This protein binds this small molecule.
Small molecule (SMILES): CC(=O)N[C@@H]1[C@@H](O)[C@H](O)[C@@H](CO)O[C@H]1O

Sequence of chain 1.C:
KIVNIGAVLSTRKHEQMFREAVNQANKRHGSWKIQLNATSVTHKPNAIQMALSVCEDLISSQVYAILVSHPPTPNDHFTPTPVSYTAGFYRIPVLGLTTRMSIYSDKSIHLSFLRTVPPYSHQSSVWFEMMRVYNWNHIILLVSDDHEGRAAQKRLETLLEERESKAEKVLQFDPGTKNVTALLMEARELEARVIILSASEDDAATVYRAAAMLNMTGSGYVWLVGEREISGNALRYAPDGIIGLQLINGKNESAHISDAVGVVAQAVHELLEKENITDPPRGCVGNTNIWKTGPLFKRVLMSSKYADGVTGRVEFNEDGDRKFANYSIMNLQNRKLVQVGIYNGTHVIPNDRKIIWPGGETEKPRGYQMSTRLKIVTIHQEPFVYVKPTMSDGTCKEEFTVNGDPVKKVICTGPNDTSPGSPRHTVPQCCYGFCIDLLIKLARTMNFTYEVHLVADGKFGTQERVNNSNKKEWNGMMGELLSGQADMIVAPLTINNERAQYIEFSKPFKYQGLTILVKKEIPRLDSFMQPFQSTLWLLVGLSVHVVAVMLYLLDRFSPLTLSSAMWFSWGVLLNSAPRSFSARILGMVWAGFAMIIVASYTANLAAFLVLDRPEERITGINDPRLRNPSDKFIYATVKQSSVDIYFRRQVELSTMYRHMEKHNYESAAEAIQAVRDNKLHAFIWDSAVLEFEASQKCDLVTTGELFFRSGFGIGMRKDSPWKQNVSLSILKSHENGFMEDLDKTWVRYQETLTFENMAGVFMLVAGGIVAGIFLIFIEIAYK

Binding-site contacts:
Ligand atom O6 contacts residue LYS275 of chain 1.C at 3.7 Å.
Ligand atom C5 contacts residue ASN276 of chain 1.C at 3.7 Å.
Ligand atom C3 contacts residue ASN276 of chain 1.C at 3.7 Å.
Ligand atom O5 contacts residue LYS275 of chain 1.C at 4.3 Å.
Ligand atom O6 contacts residue GLU277 of chain 1.C at 3.8 Å.
Ligand atom O3 contacts residue ASN276 of chain 1.C at 3.4 Å.
Ligand atom C1 contacts residue ASN276 of chain 1.C at 1.5 Å.
Ligand atom C3 contacts residue ALA279 of chain 1.C at 4.5 Å (hydrophobic).
Ligand atom O6 contacts residue ASN276 of chain 1.C at 4.1 Å.
Ligand atom C4 contacts residue ASN276 of chain 1.C at 4.3 Å.
Ligand atom O3 contacts residue SER278 of chain 1.C at 3.1 Å (h-bond).
Ligand atom C4 contacts residue SER278 of chain 1.C at 4.2 Å.
Ligand atom O3 contacts residue ALA279 of chain 1.C at 3.6 Å.
Ligand atom O7 contacts residue ALA279 of chain 1.C at 4.4 Å.
Ligand atom O6 contacts residue SER278 of chain 1.C at 4.5 Å.
Ligand atom N2 contacts residue ASN276 of chain 1.C at 3.5 Å (h-bond).
Ligand atom C3 contacts residue SER278 of chain 1.C at 3.9 Å.
Ligand atom O3 contacts residue GLU277 of chain 1.C at 3.5 Å (salt-bridge).
Ligand atom C2 contacts residue ASN276 of chain 1.C at 2.6 Å.
Ligand atom O5 contacts residue ASN276 of chain 1.C at 2.4 Å (h-bond).